Binding-site contacts:
Ligand atom C10 contacts residue VAL41 of chain 1.B at 3.8 Å (hydrophobic).
Ligand atom C19 contacts residue TRP93 of chain 1.B at 3.8 Å (hydrophobic).
Ligand atom C28 contacts residue ALA30 of chain 1.B at 3.9 Å (hydrophobic).
Ligand atom N24 contacts residue MET31 of chain 1.B at 3.6 Å.
Ligand atom C17 contacts residue ASN87 of chain 1.B at 3.7 Å.
Ligand atom C26 contacts residue MET31 of chain 1.B at 3.1 Å (hydrophobic).
Ligand atom O18 contacts residue ASN87 of chain 1.B at 3.2 Å (h-bond).
Ligand atom N23 contacts residue MET31 of chain 1.B at 3.8 Å.
Ligand atom N24 contacts residue ASN87 of chain 1.B at 3.5 Å (h-bond).
Ligand atom N16 contacts residue ASN87 of chain 1.B at 3.0 Å (h-bond).
Ligand atom N24 contacts residue TYR44 of chain 1.B at 3.9 Å.
Ligand atom O18 contacts residue PHE86 of chain 1.B at 3.9 Å.
Ligand atom C01 contacts residue GLU40 of chain 1.B at 4.0 Å.
Ligand atom C26 contacts residue VAL36 of chain 1.B at 3.6 Å (hydrophobic).
Ligand atom O21 contacts residue TRP93 of chain 1.B at 3.5 Å (h-bond).
Ligand atom C20 contacts residue PHE86 of chain 1.B at 3.9 Å (hydrophobic).
Ligand atom C22 contacts residue VAL41 of chain 1.B at 3.6 Å (hydrophobic).
Ligand atom C09 contacts residue VAL41 of chain 1.B at 3.8 Å (hydrophobic).
Ligand atom C11 contacts residue VAL41 of chain 1.B at 3.6 Å (hydrophobic).
Ligand atom O21 contacts residue VAL41 of chain 1.B at 3.8 Å.
Ligand atom O18 contacts residue TRP93 of chain 1.B at 3.2 Å.
Ligand atom C25 contacts residue MET31 of chain 1.B at 3.6 Å (hydrophobic).
Ligand atom C10 contacts residue TRP93 of chain 1.B at 4.0 Å (hydrophobic).
Ligand atom O07 contacts residue TRP93 of chain 1.B at 3.7 Å.
Ligand atom C17 contacts residue TRP93 of chain 1.B at 3.2 Å (hydrophobic).
Ligand atom N12 contacts residue MET31 of chain 1.B at 3.7 Å.
Ligand atom C17 contacts residue VAL41 of chain 1.B at 4.0 Å (hydrophobic).
Ligand atom N16 contacts residue TRP93 of chain 1.B at 3.4 Å.
Ligand atom C15 contacts residue TRP93 of chain 1.B at 3.7 Å (hydrophobic).
Ligand atom N16 contacts residue PHE86 of chain 1.B at 3.9 Å.
Ligand atom C14 contacts residue ASN87 of chain 1.B at 4.0 Å.
Ligand atom C22 contacts residue TRP93 of chain 1.B at 3.7 Å (hydrophobic).
Ligand atom N13 contacts residue MET31 of chain 1.B at 3.9 Å.
Ligand atom C15 contacts residue VAL41 of chain 1.B at 4.0 Å (hydrophobic).
Ligand atom C11 contacts residue TRP93 of chain 1.B at 3.9 Å (hydrophobic).
Ligand atom C09 contacts residue TRP93 of chain 1.B at 3.9 Å (hydrophobic).
Ligand atom N23 contacts residue ASN87 of chain 1.B at 2.9 Å (h-bond).
Ligand atom N23 contacts residue PHE86 of chain 1.B at 3.8 Å.
Ligand atom C15 contacts residue ASN87 of chain 1.B at 3.9 Å.
Ligand atom C27 contacts residue MET31 of chain 1.B at 3.8 Å (hydrophobic).

Sequence of chain 1.B:
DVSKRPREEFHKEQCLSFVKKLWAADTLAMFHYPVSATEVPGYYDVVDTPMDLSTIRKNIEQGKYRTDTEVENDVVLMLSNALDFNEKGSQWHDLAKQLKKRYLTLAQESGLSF

A protein and the small-molecule ligand that binds it are described below.
Small molecule (SMILES): CCOC(=O)Nc1cc(-c2ccc(C)c(NS(C)(=O)=O)c2)nn2c(C)nnc12